Sequence of chain 1.C:
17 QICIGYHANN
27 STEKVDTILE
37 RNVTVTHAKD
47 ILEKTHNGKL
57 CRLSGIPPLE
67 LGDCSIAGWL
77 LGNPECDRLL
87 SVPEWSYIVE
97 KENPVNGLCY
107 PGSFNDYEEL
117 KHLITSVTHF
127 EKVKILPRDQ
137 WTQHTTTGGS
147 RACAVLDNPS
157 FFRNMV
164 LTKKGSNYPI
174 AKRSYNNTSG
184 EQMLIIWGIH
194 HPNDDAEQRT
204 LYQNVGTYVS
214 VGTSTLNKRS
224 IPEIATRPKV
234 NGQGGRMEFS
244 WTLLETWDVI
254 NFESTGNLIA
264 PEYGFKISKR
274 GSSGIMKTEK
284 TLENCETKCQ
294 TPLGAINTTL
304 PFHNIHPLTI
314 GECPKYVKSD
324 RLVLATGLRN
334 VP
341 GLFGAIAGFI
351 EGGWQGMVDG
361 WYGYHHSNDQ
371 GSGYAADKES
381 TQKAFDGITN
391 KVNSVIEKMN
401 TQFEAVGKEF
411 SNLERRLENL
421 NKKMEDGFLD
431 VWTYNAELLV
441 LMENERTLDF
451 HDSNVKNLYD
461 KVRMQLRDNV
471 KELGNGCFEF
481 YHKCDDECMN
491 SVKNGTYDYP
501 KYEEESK

Binding-site contacts:
Ligand atom O4 contacts residue GLY145 of chain 1.C at 3.7 Å.
Ligand atom C1 contacts residue ARG147 of chain 1.C at 3.8 Å.
Ligand atom C1 contacts residue SER146 of chain 1.C at 3.7 Å.
Ligand atom C9 contacts residue HIS193 of chain 1.C at 3.4 Å.
Ligand atom O9 contacts residue ASN196 of chain 1.C at 3.7 Å.
Ligand atom C9 contacts residue TYR106 of chain 1.C at 3.7 Å (hydrophobic).
Ligand atom O3 contacts residue GLN236 of chain 1.C at 3.5 Å (h-bond).
Ligand atom O1B contacts residue GLN236 of chain 1.C at 3.5 Å (h-bond).
Ligand atom C1 contacts residue GLN236 of chain 1.C at 3.3 Å.
Ligand atom O1A contacts residue ARG147 of chain 1.C at 4.0 Å.
Ligand atom C9 contacts residue GLU200 of chain 1.C at 2.9 Å.
Ligand atom O6 contacts residue GLN236 of chain 1.C at 3.7 Å.
Ligand atom O1A contacts residue SER146 of chain 1.C at 2.9 Å (h-bond).
Ligand atom C10 contacts residue LEU204 of chain 1.C at 4.0 Å (hydrophobic).
Ligand atom C6 contacts residue GLY145 of chain 1.C at 4.0 Å.
Ligand atom C4 contacts residue GLY145 of chain 1.C at 3.3 Å.
Ligand atom C8 contacts residue TYR106 of chain 1.C at 3.7 Å (hydrophobic).
Ligand atom C10 contacts residue GLY145 of chain 1.C at 4.0 Å.
Ligand atom O8 contacts residue TYR106 of chain 1.C at 2.7 Å (h-bond).
Ligand atom C2 contacts residue GLN236 of chain 1.C at 3.9 Å.
Ligand atom O10 contacts residue LEU204 of chain 1.C at 3.1 Å.
Ligand atom C4 contacts residue GLN236 of chain 1.C at 3.8 Å.
Ligand atom O1B contacts residue ARG147 of chain 1.C at 2.8 Å (salt-bridge).
Ligand atom C8 contacts residue ARG147 of chain 1.C at 3.6 Å.
Ligand atom O1A contacts residue TYR106 of chain 1.C at 4.1 Å.
Ligand atom C11 contacts residue GLY144 of chain 1.C at 3.7 Å.
Ligand atom O4 contacts residue GLN236 of chain 1.C at 2.9 Å (h-bond).
Ligand atom O9 contacts residue HIS193 of chain 1.C at 3.1 Å.
Ligand atom O9 contacts residue GLY238 of chain 1.C at 3.8 Å.
Ligand atom O9 contacts residue GLU200 of chain 1.C at 2.6 Å (salt-bridge).
Ligand atom C11 contacts residue THR165 of chain 1.C at 4.1 Å.
Ligand atom N5 contacts residue GLY145 of chain 1.C at 2.9 Å (h-bond).
Ligand atom C9 contacts residue LEU204 of chain 1.C at 4.0 Å (hydrophobic).
Ligand atom C8 contacts residue GLN236 of chain 1.C at 4.1 Å.
Ligand atom C5 contacts residue GLY145 of chain 1.C at 3.5 Å.
Ligand atom O9 contacts residue TYR106 of chain 1.C at 3.1 Å (h-bond).
Ligand atom O8 contacts residue GLN236 of chain 1.C at 3.4 Å (h-bond).
Ligand atom C11 contacts residue GLY145 of chain 1.C at 4.0 Å.
Ligand atom O1A contacts residue GLN236 of chain 1.C at 3.0 Å.
Ligand atom O1B contacts residue SER146 of chain 1.C at 3.4 Å.

This small molecule binds to this protein.
Small molecule (SMILES): CC(=O)N[C@@H]1[C@@H](O[C@@H]2O[C@H](CO)[C@H](O)[C@H](O[C@]3(C(=O)O)C[C@H](O)[C@@H](NC(C)=O)[C@H]([C@H](O)[C@H](O)CO)O3)[C@H]2O)[C@H](O)[C@@H](CO)O[C@H]1O